The small molecule below binds the protein below.
Small molecule (SMILES): CC(=O)N[C@@H]1[C@@H](O)[C@H](O)[C@@H](CO)O[C@H]1O

Sequence of chain 1.B:
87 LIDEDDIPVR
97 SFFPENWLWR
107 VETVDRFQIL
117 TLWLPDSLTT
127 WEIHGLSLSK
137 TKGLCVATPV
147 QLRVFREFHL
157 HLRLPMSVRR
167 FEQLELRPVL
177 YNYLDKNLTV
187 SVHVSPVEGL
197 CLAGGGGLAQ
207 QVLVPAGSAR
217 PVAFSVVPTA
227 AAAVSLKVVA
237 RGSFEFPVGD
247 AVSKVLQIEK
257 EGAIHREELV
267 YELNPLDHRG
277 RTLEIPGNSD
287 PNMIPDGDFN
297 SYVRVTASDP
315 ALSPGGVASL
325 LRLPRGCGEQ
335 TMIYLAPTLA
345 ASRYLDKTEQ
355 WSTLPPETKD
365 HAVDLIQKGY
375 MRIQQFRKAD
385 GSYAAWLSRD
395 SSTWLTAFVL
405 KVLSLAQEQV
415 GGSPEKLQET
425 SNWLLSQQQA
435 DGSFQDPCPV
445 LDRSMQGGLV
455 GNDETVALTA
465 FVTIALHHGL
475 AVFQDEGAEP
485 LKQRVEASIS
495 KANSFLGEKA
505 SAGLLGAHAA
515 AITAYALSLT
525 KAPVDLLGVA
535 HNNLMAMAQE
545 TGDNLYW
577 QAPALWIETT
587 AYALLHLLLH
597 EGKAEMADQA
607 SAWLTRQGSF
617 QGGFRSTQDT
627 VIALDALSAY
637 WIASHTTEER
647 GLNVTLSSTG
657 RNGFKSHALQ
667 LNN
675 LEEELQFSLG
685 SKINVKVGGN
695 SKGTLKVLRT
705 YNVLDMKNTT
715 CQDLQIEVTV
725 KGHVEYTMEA

Binding-site contacts:
Ligand atom C5 contacts residue ASN183 of chain 1.B at 3.7 Å.
Ligand atom O7 contacts residue ASN183 of chain 1.B at 3.8 Å.
Ligand atom C2 contacts residue ASN183 of chain 1.B at 2.5 Å.
Ligand atom C8 contacts residue ASP181 of chain 1.B at 3.5 Å.
Ligand atom C3 contacts residue ASN183 of chain 1.B at 3.9 Å.
Ligand atom O5 contacts residue ASN183 of chain 1.B at 2.4 Å (h-bond).
Ligand atom C4 contacts residue ASN183 of chain 1.B at 4.3 Å.
Ligand atom O5 contacts residue PRO211 of chain 1.B at 4.1 Å.
Ligand atom C7 contacts residue ASN183 of chain 1.B at 3.4 Å.
Ligand atom N2 contacts residue ASN183 of chain 1.B at 2.8 Å (h-bond).
Ligand atom C1 contacts residue PRO211 of chain 1.B at 4.1 Å (hydrophobic).
Ligand atom C8 contacts residue LYS182 of chain 1.B at 3.8 Å.
Ligand atom C8 contacts residue ASN183 of chain 1.B at 4.2 Å.
Ligand atom C1 contacts residue ASN183 of chain 1.B at 1.4 Å.